Binding-site contacts:
Ligand atom O5 contacts residue ASN271 of chain 1.B at 2.4 Å (h-bond).
Ligand atom C2 contacts residue ASN271 of chain 1.B at 2.5 Å.
Ligand atom C3 contacts residue ASN271 of chain 1.B at 3.8 Å.
Ligand atom N2 contacts residue ASN271 of chain 1.B at 3.0 Å (h-bond).
Ligand atom C4 contacts residue ASN271 of chain 1.B at 4.2 Å.
Ligand atom C7 contacts residue ASN271 of chain 1.B at 3.5 Å.
Ligand atom C8 contacts residue ASN271 of chain 1.B at 4.4 Å.
Ligand atom O7 contacts residue ASN271 of chain 1.B at 3.2 Å (h-bond).
Ligand atom C5 contacts residue ASN271 of chain 1.B at 3.7 Å.
Ligand atom C8 contacts residue VAL410 of chain 1.B at 4.4 Å (hydrophobic).
Ligand atom C1 contacts residue ASN271 of chain 1.B at 1.4 Å.

A small-molecule ligand and the protein it binds are described below.
Small molecule (SMILES): CC(=O)N[C@@H]1[C@@H](O)[C@H](O)[C@@H](CO)O[C@H]1O

Sequence of chain 1.B:
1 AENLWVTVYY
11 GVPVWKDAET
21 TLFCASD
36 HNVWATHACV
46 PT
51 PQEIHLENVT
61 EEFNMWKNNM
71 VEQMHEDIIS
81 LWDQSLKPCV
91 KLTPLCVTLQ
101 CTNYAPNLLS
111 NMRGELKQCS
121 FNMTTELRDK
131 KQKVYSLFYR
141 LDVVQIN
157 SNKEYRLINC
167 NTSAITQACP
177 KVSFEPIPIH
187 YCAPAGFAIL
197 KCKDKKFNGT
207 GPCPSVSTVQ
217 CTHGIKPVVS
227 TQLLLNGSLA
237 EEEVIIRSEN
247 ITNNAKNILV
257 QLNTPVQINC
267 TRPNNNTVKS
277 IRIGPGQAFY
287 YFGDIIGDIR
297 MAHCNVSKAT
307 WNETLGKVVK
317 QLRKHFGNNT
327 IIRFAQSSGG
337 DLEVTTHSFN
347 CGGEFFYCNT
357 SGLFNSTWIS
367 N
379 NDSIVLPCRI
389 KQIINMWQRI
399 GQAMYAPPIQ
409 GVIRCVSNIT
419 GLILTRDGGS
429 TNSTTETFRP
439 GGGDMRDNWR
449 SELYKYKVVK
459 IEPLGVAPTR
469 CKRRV